This small molecule binds to this protein.
Small molecule (SMILES): N[C@@H](Cc1ccccc1)C(=O)NCC=O

Sequence of chain 7.PA:
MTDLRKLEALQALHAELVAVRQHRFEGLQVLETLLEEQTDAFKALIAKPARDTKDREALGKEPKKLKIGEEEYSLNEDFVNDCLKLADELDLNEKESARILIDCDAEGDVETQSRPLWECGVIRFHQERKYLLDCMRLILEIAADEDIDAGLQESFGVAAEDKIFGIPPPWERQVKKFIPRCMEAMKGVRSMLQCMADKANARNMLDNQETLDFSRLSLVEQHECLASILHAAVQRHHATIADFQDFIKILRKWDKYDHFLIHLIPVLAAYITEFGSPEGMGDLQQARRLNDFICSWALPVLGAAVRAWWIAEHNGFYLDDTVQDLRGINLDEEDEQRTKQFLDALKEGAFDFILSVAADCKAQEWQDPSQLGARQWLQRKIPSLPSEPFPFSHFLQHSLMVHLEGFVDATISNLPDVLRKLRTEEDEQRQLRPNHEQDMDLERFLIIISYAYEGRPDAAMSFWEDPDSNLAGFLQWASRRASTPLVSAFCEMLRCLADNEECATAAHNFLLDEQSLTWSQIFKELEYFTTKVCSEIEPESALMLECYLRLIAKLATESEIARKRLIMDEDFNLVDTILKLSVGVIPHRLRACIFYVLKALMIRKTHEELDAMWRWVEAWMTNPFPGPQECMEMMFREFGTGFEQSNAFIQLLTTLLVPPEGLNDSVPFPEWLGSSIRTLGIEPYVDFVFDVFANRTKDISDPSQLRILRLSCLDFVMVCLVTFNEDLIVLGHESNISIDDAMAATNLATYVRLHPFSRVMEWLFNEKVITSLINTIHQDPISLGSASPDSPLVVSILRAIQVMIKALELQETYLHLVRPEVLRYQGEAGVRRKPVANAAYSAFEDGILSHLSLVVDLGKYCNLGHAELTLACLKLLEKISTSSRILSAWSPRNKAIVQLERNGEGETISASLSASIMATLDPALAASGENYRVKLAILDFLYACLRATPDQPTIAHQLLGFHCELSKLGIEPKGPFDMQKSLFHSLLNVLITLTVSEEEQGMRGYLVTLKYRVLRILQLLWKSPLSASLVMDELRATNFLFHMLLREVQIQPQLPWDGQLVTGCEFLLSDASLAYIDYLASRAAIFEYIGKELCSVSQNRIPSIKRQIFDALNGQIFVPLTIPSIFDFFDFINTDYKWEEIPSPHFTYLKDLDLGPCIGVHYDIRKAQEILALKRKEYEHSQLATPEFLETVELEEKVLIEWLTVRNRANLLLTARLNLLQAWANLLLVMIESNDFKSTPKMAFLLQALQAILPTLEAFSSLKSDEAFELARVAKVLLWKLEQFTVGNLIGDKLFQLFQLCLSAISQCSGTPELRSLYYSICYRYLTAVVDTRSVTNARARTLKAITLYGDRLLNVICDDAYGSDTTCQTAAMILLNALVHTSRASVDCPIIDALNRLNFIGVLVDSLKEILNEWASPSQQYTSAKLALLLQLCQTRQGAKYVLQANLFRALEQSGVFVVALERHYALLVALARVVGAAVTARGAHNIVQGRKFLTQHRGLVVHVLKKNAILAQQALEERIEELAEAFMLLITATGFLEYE

Binding-site contacts:
Ligand atom CD1 contacts residue PHE496 of chain 7.PA at 3.7 Å (hydrophobic).
Ligand atom CB contacts residue GLY495 of chain 7.PA at 3.9 Å.
Ligand atom O contacts residue ASN492 of chain 7.PA at 4.2 Å.
Ligand atom CE2 contacts residue ARG442 of chain 7.PA at 3.6 Å.
Ligand atom CE1 contacts residue PHE496 of chain 7.PA at 3.6 Å (hydrophobic).
Ligand atom CD2 contacts residue PRO438 of chain 7.PA at 4.4 Å (hydrophobic).
Ligand atom CG contacts residue GLY495 of chain 7.PA at 4.4 Å.
Ligand atom C contacts residue ARG442 of chain 7.PA at 4.4 Å.
Ligand atom CZ contacts residue PHE496 of chain 7.PA at 3.9 Å (hydrophobic).
Ligand atom CG contacts residue PHE496 of chain 7.PA at 4.0 Å (hydrophobic).
Ligand atom CB contacts residue ASN492 of chain 7.PA at 3.8 Å.
Ligand atom CG contacts residue ASN492 of chain 7.PA at 4.3 Å.
Ligand atom CD1 contacts residue ASN492 of chain 7.PA at 3.9 Å.
Ligand atom N contacts residue ARG442 of chain 7.PA at 4.2 Å.
Ligand atom CD2 contacts residue ARG442 of chain 7.PA at 3.5 Å.
Ligand atom CB contacts residue PHE496 of chain 7.PA at 3.9 Å (hydrophobic).
Ligand atom C contacts residue ASN492 of chain 7.PA at 4.0 Å.
Ligand atom CD1 contacts residue PRO438 of chain 7.PA at 4.4 Å (hydrophobic).
Ligand atom CE1 contacts residue PRO438 of chain 7.PA at 3.8 Å (hydrophobic).
Ligand atom O contacts residue PRO438 of chain 7.PA at 4.0 Å.
Ligand atom N contacts residue SER491 of chain 7.PA at 4.1 Å.
Ligand atom CD1 contacts residue ILE434 of chain 7.PA at 4.1 Å (hydrophobic).
Ligand atom CA contacts residue ASN492 of chain 7.PA at 3.3 Å.
Ligand atom CA contacts residue ARG442 of chain 7.PA at 3.6 Å.
Ligand atom CE1 contacts residue ILE434 of chain 7.PA at 3.9 Å (hydrophobic).
Ligand atom CZ contacts residue PRO438 of chain 7.PA at 3.4 Å (hydrophobic).
Ligand atom CE2 contacts residue PRO438 of chain 7.PA at 3.7 Å (hydrophobic).
Ligand atom N contacts residue ASN492 of chain 7.PA at 3.3 Å (h-bond).
Ligand atom O contacts residue ARG442 of chain 7.PA at 4.3 Å.